A small-molecule ligand and the protein it binds are described below.
Small molecule (SMILES): Cc1ccc(S(=O)(=O)O)cc1

Sequence of chain 1.A:
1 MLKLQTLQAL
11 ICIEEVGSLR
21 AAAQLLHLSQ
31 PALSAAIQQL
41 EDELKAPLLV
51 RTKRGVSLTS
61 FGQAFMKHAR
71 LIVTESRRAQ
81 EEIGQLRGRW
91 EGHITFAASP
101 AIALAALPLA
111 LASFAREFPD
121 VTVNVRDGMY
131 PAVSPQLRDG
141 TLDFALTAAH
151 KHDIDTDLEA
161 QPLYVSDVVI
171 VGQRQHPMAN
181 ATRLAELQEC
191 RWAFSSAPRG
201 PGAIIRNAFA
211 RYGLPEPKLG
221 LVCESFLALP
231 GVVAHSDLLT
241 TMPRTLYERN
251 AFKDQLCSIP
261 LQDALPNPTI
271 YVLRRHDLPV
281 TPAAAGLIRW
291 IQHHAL

Binding-site contacts:
Ligand atom C4 contacts residue SER196 of chain 1.A at 4.0 Å.
Ligand atom C4 contacts residue MET129 of chain 1.A at 4.0 Å (hydrophobic).
Ligand atom C6 contacts residue MET129 of chain 1.A at 3.2 Å (hydrophobic).
Ligand atom O1 contacts residue ILE270 of chain 1.A at 3.4 Å.
Ligand atom C7 contacts residue ALA197 of chain 1.A at 3.7 Å (hydrophobic).
Ligand atom O3 contacts residue PRO100 of chain 1.A at 3.5 Å.
Ligand atom O3 contacts residue TSU1 of chain 1.G at 4.0 Å.
Ligand atom C1 contacts residue MET129 of chain 1.A at 4.1 Å (hydrophobic).
Ligand atom O1 contacts residue SER99 of chain 1.A at 2.4 Å (h-bond).
Ligand atom O3 contacts residue ALA101 of chain 1.A at 2.9 Å (h-bond).
Ligand atom S contacts residue ILE270 of chain 1.A at 3.8 Å.
Ligand atom C2 contacts residue ALA148 of chain 1.A at 3.7 Å (hydrophobic).
Ligand atom C5 contacts residue MET129 of chain 1.A at 3.2 Å (hydrophobic).
Ligand atom O2 contacts residue TSU1 of chain 1.G at 2.6 Å.
Ligand atom C7 contacts residue PRO198 of chain 1.A at 4.1 Å (hydrophobic).
Ligand atom O3 contacts residue SER99 of chain 1.A at 3.4 Å (h-bond).
Ligand atom C2 contacts residue PRO268 of chain 1.A at 4.1 Å (hydrophobic).
Ligand atom C5 contacts residue SER196 of chain 1.A at 3.7 Å.
Ligand atom C1 contacts residue TSU1 of chain 1.G at 3.9 Å.
Ligand atom C3 contacts residue PRO268 of chain 1.A at 3.9 Å (hydrophobic).
Ligand atom O2 contacts residue SER166 of chain 1.A at 3.9 Å.
Ligand atom O2 contacts residue ALA101 of chain 1.A at 3.0 Å.
Ligand atom C7 contacts residue ILE204 of chain 1.A at 3.3 Å (hydrophobic).
Ligand atom C6 contacts residue PRO243 of chain 1.A at 4.0 Å (hydrophobic).
Ligand atom C2 contacts residue TSU1 of chain 1.G at 3.7 Å.
Ligand atom C1 contacts residue ALA148 of chain 1.A at 4.0 Å (hydrophobic).
Ligand atom C3 contacts residue ALA148 of chain 1.A at 4.2 Å (hydrophobic).
Ligand atom C2 contacts residue PRO243 of chain 1.A at 4.2 Å (hydrophobic).
Ligand atom C7 contacts residue SER196 of chain 1.A at 3.2 Å.
Ligand atom O2 contacts residue TYR164 of chain 1.A at 3.7 Å.
Ligand atom S contacts residue SER99 of chain 1.A at 3.4 Å (h-bond).
Ligand atom C1 contacts residue PRO243 of chain 1.A at 3.9 Å (hydrophobic).
Ligand atom O3 contacts residue PRO243 of chain 1.A at 3.8 Å.
Ligand atom C5 contacts residue PHE226 of chain 1.A at 3.9 Å (hydrophobic).
Ligand atom S contacts residue TSU1 of chain 1.G at 3.6 Å.
Ligand atom C3 contacts residue VAL168 of chain 1.A at 4.2 Å (hydrophobic).
Ligand atom O1 contacts residue ALA148 of chain 1.A at 3.5 Å (h-bond).
Ligand atom O2 contacts residue ILE270 of chain 1.A at 3.1 Å.
Ligand atom S contacts residue ALA101 of chain 1.A at 3.6 Å.
Ligand atom C7 contacts residue GOL1 of chain 1.J at 3.3 Å.